Sequence of chain 1.N:
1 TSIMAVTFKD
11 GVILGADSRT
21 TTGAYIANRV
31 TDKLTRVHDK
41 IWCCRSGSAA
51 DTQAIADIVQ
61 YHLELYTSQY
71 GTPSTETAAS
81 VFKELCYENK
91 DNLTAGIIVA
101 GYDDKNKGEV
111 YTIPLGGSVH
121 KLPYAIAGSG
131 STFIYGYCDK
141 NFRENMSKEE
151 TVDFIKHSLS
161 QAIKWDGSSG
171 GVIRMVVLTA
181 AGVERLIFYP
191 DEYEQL

Sequence of chain 1.H:
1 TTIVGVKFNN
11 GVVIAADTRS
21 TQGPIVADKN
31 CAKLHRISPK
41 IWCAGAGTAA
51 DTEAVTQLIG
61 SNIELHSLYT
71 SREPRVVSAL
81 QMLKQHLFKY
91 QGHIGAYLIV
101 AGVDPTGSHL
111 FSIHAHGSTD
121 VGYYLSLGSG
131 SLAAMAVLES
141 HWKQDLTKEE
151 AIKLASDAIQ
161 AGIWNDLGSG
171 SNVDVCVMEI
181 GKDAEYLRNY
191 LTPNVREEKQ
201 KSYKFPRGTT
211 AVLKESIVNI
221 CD

Binding-site contacts:
Ligand atom O60 contacts residue THR1 of chain 1.N at 2.8 Å (h-bond).
Ligand atom O60 contacts residue SER129 of chain 1.N at 3.4 Å (h-bond).
Ligand atom C45 contacts residue ARG45 of chain 1.N at 3.5 Å.
Ligand atom C58 contacts residue THR21 of chain 1.N at 3.7 Å.
Ligand atom C43 contacts residue GLY47 of chain 1.N at 3.4 Å.
Ligand atom C59 contacts residue THR1 of chain 1.N at 2.5 Å.
Ligand atom O21 contacts residue THR22 of chain 1.N at 3.8 Å.
Ligand atom C42 contacts residue THR1 of chain 1.N at 2.3 Å.
Ligand atom O29 contacts residue SER48 of chain 1.N at 3.8 Å.
Ligand atom N30 contacts residue THR21 of chain 1.N at 3.1 Å (h-bond).
Ligand atom C13 contacts residue HIS116 of chain 1.H at 3.6 Å.
Ligand atom C58 contacts residue THR1 of chain 1.N at 2.6 Å.
Ligand atom O40 contacts residue THR21 of chain 1.N at 3.1 Å (h-bond).
Ligand atom C26 contacts residue SER118 of chain 1.H at 3.5 Å.
Ligand atom O29 contacts residue ALA49 of chain 1.N at 3.1 Å (h-bond).
Ligand atom C24 contacts residue THR20 of chain 1.N at 3.8 Å.
Ligand atom C31 contacts residue GLY47 of chain 1.N at 3.3 Å.
Ligand atom O21 contacts residue THR21 of chain 1.N at 3.7 Å.
Ligand atom C44 contacts residue THR1 of chain 1.N at 3.7 Å.
Ligand atom C47 contacts residue THR1 of chain 1.N at 1.4 Å.
Ligand atom N41 contacts residue GLY47 of chain 1.N at 2.9 Å (h-bond).
Ligand atom C26 contacts residue HIS114 of chain 1.H at 3.5 Å.
Ligand atom C58 contacts residue SER168 of chain 1.N at 3.4 Å.
Ligand atom C59 contacts residue SER129 of chain 1.N at 3.5 Å.
Ligand atom C39 contacts residue GLY47 of chain 1.N at 3.5 Å.
Ligand atom O48 contacts residue THR1 of chain 1.N at 2.3 Å (h-bond).
Ligand atom N41 contacts residue THR1 of chain 1.N at 3.6 Å.
Ligand atom C42 contacts residue GLY47 of chain 1.N at 3.8 Å.
Ligand atom C23 contacts residue THR21 of chain 1.N at 3.5 Å.
Ligand atom C27 contacts residue THR22 of chain 1.N at 2.9 Å.
Ligand atom C34 contacts residue SER48 of chain 1.N at 3.8 Å.
Ligand atom O48 contacts residue SER46 of chain 1.N at 3.6 Å.
Ligand atom O40 contacts residue THR20 of chain 1.N at 3.4 Å.
Ligand atom O48 contacts residue GLY47 of chain 1.N at 2.9 Å (h-bond).
Ligand atom C34 contacts residue GLY47 of chain 1.N at 3.4 Å.
Ligand atom C16 contacts residue SER48 of chain 1.N at 3.8 Å.
Ligand atom C51 contacts residue THR1 of chain 1.N at 1.5 Å.
Ligand atom C46 contacts residue THR20 of chain 1.N at 3.5 Å.
Ligand atom C43 contacts residue THR1 of chain 1.N at 2.7 Å.
Ligand atom C28 contacts residue THR21 of chain 1.N at 3.8 Å.

The protein below binds the small molecule below.
Small molecule (SMILES): CC(C)C[C@H](NC(=O)[C@H](CCc1ccccc1)NC(=O)CN1CCOCC1)C(=O)N[C@@H](Cc1ccccc1)C(=O)N[C@@H](CC(C)C)[C@@H](O)[C@H](C)CO